A protein and the small-molecule ligand that binds it are described below.
Small molecule (SMILES): O=c1[nH]c(=O)c2[nH]c(=O)[nH]c2[nH]1

Binding-site contacts:
Ligand atom N1 contacts residue ALA611 of chain 1.A at 3.3 Å.
Ligand atom C2 contacts residue ALA611 of chain 1.A at 4.3 Å (hydrophobic).
Ligand atom O24 contacts residue GLU383 of chain 1.A at 3.8 Å.
Ligand atom O11 contacts residue PHE286 of chain 1.A at 3.9 Å.
Ligand atom C8 contacts residue PHE286 of chain 1.A at 3.7 Å (hydrophobic).
Ligand atom C6 contacts residue ASN283 of chain 1.A at 3.6 Å.
Ligand atom O24 contacts residue GLU573 of chain 1.A at 4.5 Å.
Ligand atom O13 contacts residue ALA611 of chain 1.A at 3.2 Å.
Ligand atom C2 contacts residue PHE286 of chain 1.A at 3.5 Å (hydrophobic).
Ligand atom C6 contacts residue TYR614 of chain 1.A at 3.9 Å (hydrophobic).
Ligand atom C5 contacts residue PHE286 of chain 1.A at 3.3 Å (hydrophobic).
Ligand atom N3 contacts residue TYR614 of chain 1.A at 3.9 Å.
Ligand atom C2 contacts residue TYR614 of chain 1.A at 3.8 Å (hydrophobic).
Ligand atom O11 contacts residue TYR614 of chain 1.A at 3.9 Å.
Ligand atom C5 contacts residue TYR614 of chain 1.A at 3.6 Å (hydrophobic).
Ligand atom C8 contacts residue TYR614 of chain 1.A at 3.5 Å (hydrophobic).
Ligand atom N7 contacts residue TYR614 of chain 1.A at 3.4 Å.
Ligand atom N1 contacts residue PHE286 of chain 1.A at 3.4 Å.
Ligand atom C6 contacts residue PHE286 of chain 1.A at 3.4 Å (hydrophobic).
Ligand atom N3 contacts residue GLY613 of chain 1.A at 3.6 Å.
Ligand atom N3 contacts residue PHE286 of chain 1.A at 3.5 Å.
Ligand atom O13 contacts residue ASN283 of chain 1.A at 3.6 Å.
Ligand atom C4 contacts residue TYR614 of chain 1.A at 3.8 Å (hydrophobic).
Ligand atom O11 contacts residue GLY613 of chain 1.A at 3.4 Å.
Ligand atom O24 contacts residue PHE286 of chain 1.A at 4.2 Å.
Ligand atom O11 contacts residue ASN283 of chain 1.A at 3.8 Å.
Ligand atom O13 contacts residue PHE286 of chain 1.A at 3.2 Å.
Ligand atom N1 contacts residue TYR614 of chain 1.A at 4.1 Å.
Ligand atom C2 contacts residue GLY613 of chain 1.A at 3.8 Å.
Ligand atom N1 contacts residue ASN283 of chain 1.A at 2.9 Å (h-bond).
Ligand atom N9 contacts residue PHE286 of chain 1.A at 3.6 Å.
Ligand atom N7 contacts residue PHE286 of chain 1.A at 3.5 Å.
Ligand atom O13 contacts residue ASP284 of chain 1.A at 4.0 Å.
Ligand atom O13 contacts residue TYR614 of chain 1.A at 4.2 Å.
Ligand atom C4 contacts residue PHE286 of chain 1.A at 3.7 Å (hydrophobic).
Ligand atom C2 contacts residue ASN283 of chain 1.A at 3.8 Å.
Ligand atom N9 contacts residue TYR614 of chain 1.A at 3.6 Å.
Ligand atom O24 contacts residue TYR614 of chain 1.A at 3.4 Å.
Ligand atom C6 contacts residue ALA611 of chain 1.A at 3.5 Å (hydrophobic).

Sequence of chain 1.A:
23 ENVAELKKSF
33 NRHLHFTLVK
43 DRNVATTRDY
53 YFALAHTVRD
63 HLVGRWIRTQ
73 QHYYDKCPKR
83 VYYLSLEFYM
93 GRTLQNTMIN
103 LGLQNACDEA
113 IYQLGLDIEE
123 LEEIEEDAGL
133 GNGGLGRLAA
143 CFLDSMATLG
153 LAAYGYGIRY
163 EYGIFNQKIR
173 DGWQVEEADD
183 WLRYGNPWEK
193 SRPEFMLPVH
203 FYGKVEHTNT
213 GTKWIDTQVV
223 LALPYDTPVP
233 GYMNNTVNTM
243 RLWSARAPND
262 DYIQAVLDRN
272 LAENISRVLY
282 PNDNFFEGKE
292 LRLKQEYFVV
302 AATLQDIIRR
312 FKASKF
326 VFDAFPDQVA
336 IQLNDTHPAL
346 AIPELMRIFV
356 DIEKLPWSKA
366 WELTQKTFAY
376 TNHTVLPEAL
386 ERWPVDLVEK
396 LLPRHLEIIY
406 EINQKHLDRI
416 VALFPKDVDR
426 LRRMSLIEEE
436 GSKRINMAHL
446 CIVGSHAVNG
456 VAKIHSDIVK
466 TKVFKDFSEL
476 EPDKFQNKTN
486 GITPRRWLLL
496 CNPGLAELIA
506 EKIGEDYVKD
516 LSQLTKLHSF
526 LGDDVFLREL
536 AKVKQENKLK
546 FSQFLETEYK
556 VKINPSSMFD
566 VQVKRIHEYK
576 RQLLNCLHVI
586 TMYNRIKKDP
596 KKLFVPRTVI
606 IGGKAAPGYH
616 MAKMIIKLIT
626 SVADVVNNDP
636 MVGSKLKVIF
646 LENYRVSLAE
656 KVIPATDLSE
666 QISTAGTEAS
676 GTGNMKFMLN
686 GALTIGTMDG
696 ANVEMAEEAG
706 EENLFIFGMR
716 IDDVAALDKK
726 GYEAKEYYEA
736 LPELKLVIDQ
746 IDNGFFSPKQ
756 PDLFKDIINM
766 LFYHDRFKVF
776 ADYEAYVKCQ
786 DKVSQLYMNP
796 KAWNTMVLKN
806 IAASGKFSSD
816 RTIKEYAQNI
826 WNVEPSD